Sequence of chain 1.J:
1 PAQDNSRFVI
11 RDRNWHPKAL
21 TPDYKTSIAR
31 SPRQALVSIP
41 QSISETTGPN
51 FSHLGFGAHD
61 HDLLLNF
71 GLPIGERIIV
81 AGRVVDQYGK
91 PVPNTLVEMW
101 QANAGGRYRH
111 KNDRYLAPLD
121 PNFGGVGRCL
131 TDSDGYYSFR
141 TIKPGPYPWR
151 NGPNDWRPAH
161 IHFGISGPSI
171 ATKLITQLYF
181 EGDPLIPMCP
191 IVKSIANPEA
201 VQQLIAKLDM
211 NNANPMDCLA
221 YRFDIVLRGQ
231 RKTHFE

Sequence of chain 1.I:
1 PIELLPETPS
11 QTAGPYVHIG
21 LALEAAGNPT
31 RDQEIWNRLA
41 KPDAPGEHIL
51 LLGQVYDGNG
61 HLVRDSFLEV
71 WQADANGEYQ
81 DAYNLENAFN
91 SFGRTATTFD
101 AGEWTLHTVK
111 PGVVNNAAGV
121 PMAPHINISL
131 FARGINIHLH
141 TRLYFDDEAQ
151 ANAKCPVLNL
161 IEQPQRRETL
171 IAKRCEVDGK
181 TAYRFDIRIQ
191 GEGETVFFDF

The protein below binds the small molecule below.
Small molecule (SMILES): O=C(O)c1ccc(O)c(Cl)c1

Binding-site contacts:
Ligand atom O4 contacts residue TYR108 of chain 1.J at 3.5 Å (h-bond).
Ligand atom O2 contacts residue TRP149 of chain 1.J at 3.3 Å.
Ligand atom O1 contacts residue TYR24 of chain 1.J at 2.7 Å (h-bond).
Ligand atom CL3 contacts residue GLN177 of chain 1.J at 3.4 Å.
Ligand atom C2 contacts residue GLY14 of chain 1.I at 3.9 Å.
Ligand atom C2 contacts residue TYR24 of chain 1.J at 3.6 Å (hydrophobic).
Ligand atom C3 contacts residue GLY14 of chain 1.I at 3.9 Å.
Ligand atom C4 contacts residue FE1 of chain 1.CA at 3.3 Å.
Ligand atom O1 contacts residue ARG133 of chain 1.I at 3.8 Å.
Ligand atom O4 contacts residue FE1 of chain 1.CA at 2.1 Å.
Ligand atom O4 contacts residue HIS160 of chain 1.J at 3.2 Å (h-bond).
Ligand atom C4 contacts residue ARG157 of chain 1.J at 3.7 Å.
Ligand atom C7 contacts residue TRP149 of chain 1.J at 3.5 Å (hydrophobic).
Ligand atom C2 contacts residue PRO15 of chain 1.I at 3.4 Å (hydrophobic).
Ligand atom O4 contacts residue HIS162 of chain 1.J at 3.6 Å (h-bond).
Ligand atom C5 contacts residue FE1 of chain 1.CA at 4.1 Å.
Ligand atom CL3 contacts residue ARG157 of chain 1.J at 3.4 Å.
Ligand atom C3 contacts residue ILE191 of chain 1.J at 3.6 Å (hydrophobic).
Ligand atom O1 contacts residue TRP149 of chain 1.J at 3.8 Å.
Ligand atom C4 contacts residue TYR147 of chain 1.J at 3.1 Å (hydrophobic).
Ligand atom CL3 contacts residue THR12 of chain 1.I at 3.6 Å.
Ligand atom O2 contacts residue ARG133 of chain 1.I at 4.1 Å.
Ligand atom C6 contacts residue TRP149 of chain 1.J at 3.9 Å (hydrophobic).
Ligand atom C3 contacts residue ARG157 of chain 1.J at 3.8 Å.
Ligand atom C6 contacts residue PRO15 of chain 1.I at 3.6 Å (hydrophobic).
Ligand atom CL3 contacts residue HIS162 of chain 1.J at 3.5 Å.
Ligand atom O4 contacts residue TYR147 of chain 1.J at 2.1 Å (h-bond).
Ligand atom C5 contacts residue ARG157 of chain 1.J at 4.1 Å.
Ligand atom C5 contacts residue TYR147 of chain 1.J at 3.3 Å (hydrophobic).
Ligand atom C1 contacts residue PRO15 of chain 1.I at 3.3 Å (hydrophobic).
Ligand atom C4 contacts residue PRO15 of chain 1.I at 4.0 Å (hydrophobic).
Ligand atom CL3 contacts residue ILE191 of chain 1.J at 3.6 Å.
Ligand atom C7 contacts residue PRO15 of chain 1.I at 3.8 Å (hydrophobic).
Ligand atom C1 contacts residue TRP149 of chain 1.J at 3.7 Å (hydrophobic).
Ligand atom O4 contacts residue ARG157 of chain 1.J at 3.1 Å (salt-bridge).
Ligand atom C5 contacts residue PRO15 of chain 1.I at 4.0 Å (hydrophobic).
Ligand atom C3 contacts residue PRO15 of chain 1.I at 3.8 Å (hydrophobic).
Ligand atom CL3 contacts residue GLY14 of chain 1.I at 3.6 Å.
Ligand atom C7 contacts residue TYR24 of chain 1.J at 3.8 Å (hydrophobic).
Ligand atom C2 contacts residue ILE191 of chain 1.J at 3.5 Å (hydrophobic).